Sequence of chain 1.A:
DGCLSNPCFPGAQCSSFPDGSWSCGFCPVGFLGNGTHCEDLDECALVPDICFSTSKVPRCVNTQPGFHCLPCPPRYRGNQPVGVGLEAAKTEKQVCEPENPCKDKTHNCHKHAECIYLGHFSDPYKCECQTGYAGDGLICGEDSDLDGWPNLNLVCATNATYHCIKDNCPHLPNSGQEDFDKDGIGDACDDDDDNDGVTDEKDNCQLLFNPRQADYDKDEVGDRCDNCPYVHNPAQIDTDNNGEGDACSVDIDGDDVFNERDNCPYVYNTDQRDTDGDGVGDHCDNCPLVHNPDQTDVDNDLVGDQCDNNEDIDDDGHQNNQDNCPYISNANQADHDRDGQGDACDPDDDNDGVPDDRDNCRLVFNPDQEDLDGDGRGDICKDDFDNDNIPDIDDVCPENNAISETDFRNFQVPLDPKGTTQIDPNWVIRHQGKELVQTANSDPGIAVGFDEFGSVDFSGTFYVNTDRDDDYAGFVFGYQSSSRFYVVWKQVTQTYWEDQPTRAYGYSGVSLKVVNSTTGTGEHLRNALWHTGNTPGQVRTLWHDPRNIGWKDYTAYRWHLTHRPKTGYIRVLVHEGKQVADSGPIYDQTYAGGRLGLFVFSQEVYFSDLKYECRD

The small molecule below binds the protein below.
Small molecule (SMILES): CC(=O)N[C@@H]1[C@@H](O)[C@H](O)[C@@H](CO)O[C@H]1O

Binding-site contacts:
Ligand atom C8 contacts residue ASN37 of chain 1.A at 4.0 Å.
Ligand atom O5 contacts residue ASN37 of chain 1.A at 2.4 Å (h-bond).
Ligand atom C5 contacts residue ASN37 of chain 1.A at 3.7 Å.
Ligand atom C5 contacts residue HIS40 of chain 1.A at 3.8 Å.
Ligand atom C2 contacts residue ASN37 of chain 1.A at 2.5 Å.
Ligand atom C1 contacts residue ASN37 of chain 1.A at 1.5 Å.
Ligand atom O6 contacts residue HIS40 of chain 1.A at 3.7 Å.
Ligand atom C4 contacts residue ASN37 of chain 1.A at 4.3 Å.
Ligand atom C1 contacts residue THR39 of chain 1.A at 3.8 Å.
Ligand atom C7 contacts residue ASN37 of chain 1.A at 3.9 Å.
Ligand atom C6 contacts residue HIS40 of chain 1.A at 3.6 Å.
Ligand atom C3 contacts residue ASN37 of chain 1.A at 3.9 Å.
Ligand atom N2 contacts residue ASN37 of chain 1.A at 2.9 Å (h-bond).
Ligand atom O5 contacts residue HIS40 of chain 1.A at 4.1 Å.